Sequence of chain 1.F:
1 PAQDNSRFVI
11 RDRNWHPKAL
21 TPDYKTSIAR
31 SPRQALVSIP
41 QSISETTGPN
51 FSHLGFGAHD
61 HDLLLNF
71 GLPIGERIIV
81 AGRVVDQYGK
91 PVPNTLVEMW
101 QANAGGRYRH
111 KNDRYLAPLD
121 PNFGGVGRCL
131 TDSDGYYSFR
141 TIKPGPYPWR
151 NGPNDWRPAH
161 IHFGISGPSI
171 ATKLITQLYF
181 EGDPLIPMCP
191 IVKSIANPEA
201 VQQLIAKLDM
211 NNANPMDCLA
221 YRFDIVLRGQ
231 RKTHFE

Binding-site contacts:
Ligand atom I3 contacts residue HIS162 of chain 1.F at 4.1 Å.
Ligand atom C7 contacts residue PRO15 of chain 1.E at 3.4 Å (hydrophobic).
Ligand atom O4 contacts residue ARG157 of chain 1.F at 4.2 Å.
Ligand atom C4 contacts residue PRO15 of chain 1.E at 3.7 Å (hydrophobic).
Ligand atom I3 contacts residue GLY14 of chain 1.E at 3.8 Å.
Ligand atom C3 contacts residue ARG157 of chain 1.F at 4.3 Å.
Ligand atom O4 contacts residue HIS160 of chain 1.F at 3.4 Å (h-bond).
Ligand atom C3 contacts residue FE1 of chain 1.U at 4.0 Å.
Ligand atom C3 contacts residue PRO15 of chain 1.E at 3.4 Å (hydrophobic).
Ligand atom C5 contacts residue TYR108 of chain 1.F at 3.9 Å (hydrophobic).
Ligand atom C6 contacts residue TYR16 of chain 1.E at 3.5 Å (hydrophobic).
Ligand atom O4 contacts residue FE1 of chain 1.U at 1.6 Å.
Ligand atom C3 contacts residue TYR147 of chain 1.F at 3.5 Å (hydrophobic).
Ligand atom O2 contacts residue PRO15 of chain 1.E at 3.8 Å.
Ligand atom I3 contacts residue GLN177 of chain 1.F at 3.8 Å.
Ligand atom O4 contacts residue TYR108 of chain 1.F at 3.2 Å (h-bond).
Ligand atom O2 contacts residue TRP149 of chain 1.F at 3.9 Å.
Ligand atom C6 contacts residue PRO15 of chain 1.E at 3.5 Å (hydrophobic).
Ligand atom O4 contacts residue TYR147 of chain 1.F at 2.3 Å (h-bond).
Ligand atom C2 contacts residue PRO15 of chain 1.E at 3.1 Å (hydrophobic).
Ligand atom C3 contacts residue GLY14 of chain 1.E at 4.2 Å.
Ligand atom O2 contacts residue TYR16 of chain 1.E at 4.3 Å.
Ligand atom C5 contacts residue FE1 of chain 1.U at 3.4 Å.
Ligand atom O1 contacts residue TRP149 of chain 1.F at 3.6 Å.
Ligand atom I3 contacts residue ARG157 of chain 1.F at 3.4 Å.
Ligand atom C7 contacts residue TRP149 of chain 1.F at 3.9 Å (hydrophobic).
Ligand atom C4 contacts residue TYR147 of chain 1.F at 2.5 Å (hydrophobic).
Ligand atom C4 contacts residue FE1 of chain 1.U at 2.8 Å.
Ligand atom C1 contacts residue TYR147 of chain 1.F at 4.3 Å (hydrophobic).
Ligand atom C1 contacts residue PRO15 of chain 1.E at 3.2 Å (hydrophobic).
Ligand atom I3 contacts residue ILE191 of chain 1.F at 3.6 Å.
Ligand atom C5 contacts residue TYR16 of chain 1.E at 3.7 Å (hydrophobic).
Ligand atom C5 contacts residue PRO15 of chain 1.E at 3.9 Å (hydrophobic).
Ligand atom I3 contacts residue THR12 of chain 1.E at 3.9 Å.
Ligand atom C6 contacts residue TYR147 of chain 1.F at 3.5 Å (hydrophobic).
Ligand atom C4 contacts residue TYR108 of chain 1.F at 4.2 Å (hydrophobic).
Ligand atom O4 contacts residue HIS162 of chain 1.F at 2.8 Å (h-bond).
Ligand atom O1 contacts residue PRO15 of chain 1.E at 3.8 Å.
Ligand atom C4 contacts residue HIS162 of chain 1.F at 4.1 Å.
Ligand atom C5 contacts residue TYR147 of chain 1.F at 2.6 Å (hydrophobic).

Sequence of chain 1.E:
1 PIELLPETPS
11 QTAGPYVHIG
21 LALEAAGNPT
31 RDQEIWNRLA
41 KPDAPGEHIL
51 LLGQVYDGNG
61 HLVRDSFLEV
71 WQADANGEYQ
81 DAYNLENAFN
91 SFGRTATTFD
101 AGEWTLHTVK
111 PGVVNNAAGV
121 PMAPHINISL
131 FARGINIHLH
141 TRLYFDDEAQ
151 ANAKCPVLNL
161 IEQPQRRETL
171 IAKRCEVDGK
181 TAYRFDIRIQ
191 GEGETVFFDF

This protein binds this small molecule.
Small molecule (SMILES): O=C(O)c1ccc(O)c(I)c1